Sequence of chain 1.A:
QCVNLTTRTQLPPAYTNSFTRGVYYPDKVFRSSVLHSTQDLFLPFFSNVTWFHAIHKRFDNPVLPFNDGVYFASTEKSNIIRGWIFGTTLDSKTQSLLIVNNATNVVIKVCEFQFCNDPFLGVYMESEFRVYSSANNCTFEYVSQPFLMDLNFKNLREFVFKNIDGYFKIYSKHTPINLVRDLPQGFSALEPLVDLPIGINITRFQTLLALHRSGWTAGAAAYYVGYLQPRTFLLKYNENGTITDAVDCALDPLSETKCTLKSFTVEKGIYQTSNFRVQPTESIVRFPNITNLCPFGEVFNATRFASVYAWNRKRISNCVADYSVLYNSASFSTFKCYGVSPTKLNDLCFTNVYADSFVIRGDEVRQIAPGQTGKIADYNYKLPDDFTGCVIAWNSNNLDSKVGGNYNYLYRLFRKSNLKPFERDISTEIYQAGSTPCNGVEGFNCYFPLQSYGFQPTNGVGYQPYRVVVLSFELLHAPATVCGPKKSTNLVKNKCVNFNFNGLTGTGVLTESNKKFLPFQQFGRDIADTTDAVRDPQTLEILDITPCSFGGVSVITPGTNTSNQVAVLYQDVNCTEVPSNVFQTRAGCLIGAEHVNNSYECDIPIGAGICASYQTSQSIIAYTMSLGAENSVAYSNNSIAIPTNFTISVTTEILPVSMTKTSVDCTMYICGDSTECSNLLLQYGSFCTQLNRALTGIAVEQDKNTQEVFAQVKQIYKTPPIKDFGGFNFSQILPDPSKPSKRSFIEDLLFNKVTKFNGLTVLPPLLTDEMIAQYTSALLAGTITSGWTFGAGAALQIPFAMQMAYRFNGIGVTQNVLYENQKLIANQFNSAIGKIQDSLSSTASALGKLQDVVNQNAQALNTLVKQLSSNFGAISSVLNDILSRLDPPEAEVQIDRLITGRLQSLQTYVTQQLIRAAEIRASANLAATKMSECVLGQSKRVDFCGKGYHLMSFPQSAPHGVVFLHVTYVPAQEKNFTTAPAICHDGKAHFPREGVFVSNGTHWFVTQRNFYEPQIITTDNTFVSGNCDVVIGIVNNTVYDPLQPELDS

Sequence of chain 1.B:
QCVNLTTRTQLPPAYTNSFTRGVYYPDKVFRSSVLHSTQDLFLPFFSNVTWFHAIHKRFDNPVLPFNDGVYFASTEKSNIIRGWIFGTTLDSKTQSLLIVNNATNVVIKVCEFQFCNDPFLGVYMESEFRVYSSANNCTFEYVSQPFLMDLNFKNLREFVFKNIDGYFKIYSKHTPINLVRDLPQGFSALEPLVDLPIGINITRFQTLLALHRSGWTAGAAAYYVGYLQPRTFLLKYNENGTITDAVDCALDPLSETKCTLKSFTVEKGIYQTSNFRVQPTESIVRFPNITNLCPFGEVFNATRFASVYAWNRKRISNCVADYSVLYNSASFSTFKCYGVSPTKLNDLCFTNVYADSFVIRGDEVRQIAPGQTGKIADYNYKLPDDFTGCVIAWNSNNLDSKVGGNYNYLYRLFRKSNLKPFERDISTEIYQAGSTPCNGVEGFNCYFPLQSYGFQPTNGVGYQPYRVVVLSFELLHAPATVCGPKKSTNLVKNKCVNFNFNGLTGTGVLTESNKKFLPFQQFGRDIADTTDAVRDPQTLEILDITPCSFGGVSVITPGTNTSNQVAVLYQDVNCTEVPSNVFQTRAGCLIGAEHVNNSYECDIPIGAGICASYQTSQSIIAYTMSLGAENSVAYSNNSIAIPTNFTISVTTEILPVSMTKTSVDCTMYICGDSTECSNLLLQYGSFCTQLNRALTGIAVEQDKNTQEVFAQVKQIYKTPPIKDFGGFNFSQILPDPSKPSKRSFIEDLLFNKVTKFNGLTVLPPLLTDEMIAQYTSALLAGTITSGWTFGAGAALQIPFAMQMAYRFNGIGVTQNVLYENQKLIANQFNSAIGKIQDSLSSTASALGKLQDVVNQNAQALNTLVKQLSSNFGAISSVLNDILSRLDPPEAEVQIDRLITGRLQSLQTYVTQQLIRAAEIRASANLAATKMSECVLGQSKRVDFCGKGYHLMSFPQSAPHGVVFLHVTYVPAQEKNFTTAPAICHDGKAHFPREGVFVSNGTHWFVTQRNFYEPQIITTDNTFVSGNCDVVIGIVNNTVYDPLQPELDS

This protein binds this small molecule.
Small molecule (SMILES): CC(=O)N[C@@H]1[C@@H](O)[C@H](O)[C@@H](CO)O[C@H]1O

Binding-site contacts:
Ligand atom C6 contacts residue ALA706 of chain 1.B at 4.4 Å (hydrophobic).
Ligand atom O7 contacts residue ASN1074 of chain 1.B at 3.9 Å.
Ligand atom C3 contacts residue ASN1074 of chain 1.B at 3.8 Å.
Ligand atom C1 contacts residue ALA706 of chain 1.B at 4.4 Å (hydrophobic).
Ligand atom C4 contacts residue ALA706 of chain 1.B at 4.5 Å (hydrophobic).
Ligand atom C8 contacts residue ASN1074 of chain 1.B at 4.0 Å.
Ligand atom C4 contacts residue ASN1074 of chain 1.B at 4.2 Å.
Ligand atom C2 contacts residue ASN1074 of chain 1.B at 2.5 Å.
Ligand atom O6 contacts residue ALA706 of chain 1.B at 4.2 Å.
Ligand atom C5 contacts residue ALA706 of chain 1.B at 3.7 Å (hydrophobic).
Ligand atom C5 contacts residue ASN1074 of chain 1.B at 3.6 Å.
Ligand atom C1 contacts residue ASN1074 of chain 1.B at 1.4 Å.
Ligand atom C8 contacts residue LYS1073 of chain 1.B at 4.2 Å.
Ligand atom O5 contacts residue ALA706 of chain 1.B at 4.3 Å.
Ligand atom O4 contacts residue ALA706 of chain 1.B at 4.5 Å.
Ligand atom N2 contacts residue ASN1074 of chain 1.B at 3.0 Å (h-bond).
Ligand atom O5 contacts residue ASN1074 of chain 1.B at 2.3 Å (h-bond).
Ligand atom C7 contacts residue ASN1074 of chain 1.B at 3.6 Å.
Ligand atom C1 contacts residue GLN895 of chain 1.A at 4.5 Å.
Ligand atom C8 contacts residue GLU1072 of chain 1.B at 3.6 Å.